This small molecule binds to this protein.
Small molecule (SMILES): NCC(=O)O

Sequence of chain 1.A:
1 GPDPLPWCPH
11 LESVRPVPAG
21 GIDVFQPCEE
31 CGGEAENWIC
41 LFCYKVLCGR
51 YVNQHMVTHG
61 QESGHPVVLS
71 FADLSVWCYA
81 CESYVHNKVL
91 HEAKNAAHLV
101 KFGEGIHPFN

Binding-site contacts:
Ligand atom CA contacts residue TYR84 of chain 1.A at 3.7 Å (hydrophobic).
Ligand atom N contacts residue TYR84 of chain 1.A at 4.1 Å.
Ligand atom O contacts residue GLY1 of chain 1.C at 2.3 Å (h-bond).
Ligand atom N contacts residue GLY1 of chain 1.C at 3.7 Å.
Ligand atom C contacts residue TRP77 of chain 1.A at 3.8 Å (hydrophobic).
Ligand atom O contacts residue TRP77 of chain 1.A at 3.7 Å.
Ligand atom CA contacts residue TRP38 of chain 1.A at 4.4 Å (hydrophobic).
Ligand atom C contacts residue GLY1 of chain 1.C at 1.3 Å.
Ligand atom CA contacts residue TRP77 of chain 1.A at 3.8 Å (hydrophobic).
Ligand atom C contacts residue ARG50 of chain 1.A at 3.9 Å.
Ligand atom N contacts residue TRP77 of chain 1.A at 3.7 Å.
Ligand atom CA contacts residue GLY1 of chain 1.C at 2.4 Å.
Ligand atom O contacts residue ARG50 of chain 1.A at 2.8 Å (salt-bridge).
Ligand atom C contacts residue TRP38 of chain 1.A at 4.3 Å (hydrophobic).